Binding-site contacts:
Ligand atom C5 contacts residue GLY150 of chain 1.A at 3.3 Å.
Ligand atom N3 contacts residue GLY150 of chain 1.A at 3.8 Å.
Ligand atom C5 contacts residue SER317 of chain 1.A at 4.0 Å.
Ligand atom C5 contacts residue PHE250 of chain 1.A at 4.0 Å (hydrophobic).
Ligand atom N1 contacts residue R1P1 of chain 1.C at 3.6 Å.
Ligand atom N3 contacts residue PHE250 of chain 1.A at 3.5 Å.
Ligand atom C4 contacts residue PHE250 of chain 1.A at 3.8 Å (hydrophobic).
Ligand atom O2 contacts residue R1P1 of chain 1.C at 3.5 Å.
Ligand atom C6 contacts residue PHE250 of chain 1.A at 4.0 Å (hydrophobic).
Ligand atom C4 contacts residue CYS149 of chain 1.A at 3.8 Å (hydrophobic).
Ligand atom C2 contacts residue PHE250 of chain 1.A at 3.6 Å (hydrophobic).
Ligand atom O2 contacts residue PHE250 of chain 1.A at 3.9 Å.
Ligand atom C4 contacts residue GLY150 of chain 1.A at 3.3 Å.
Ligand atom C4 contacts residue ARG256 of chain 1.A at 3.8 Å.
Ligand atom O2 contacts residue ILE291 of chain 1.A at 4.1 Å.
Ligand atom O2 contacts residue GLN254 of chain 1.A at 3.0 Å (h-bond).
Ligand atom O4 contacts residue ARG256 of chain 1.A at 2.9 Å (salt-bridge).
Ligand atom C4 contacts residue GLN254 of chain 1.A at 3.6 Å.
Ligand atom C6 contacts residue CYS149 of chain 1.A at 3.5 Å (hydrophobic).
Ligand atom O4 contacts residue GLY150 of chain 1.A at 3.5 Å.
Ligand atom C6 contacts residue THR148 of chain 1.A at 4.0 Å.
Ligand atom C2 contacts residue GLU292 of chain 1.A at 4.0 Å.
Ligand atom C6 contacts residue VAL316 of chain 1.A at 3.8 Å (hydrophobic).
Ligand atom C2 contacts residue GLN254 of chain 1.A at 3.7 Å.
Ligand atom O2 contacts residue MET293 of chain 1.A at 3.6 Å.
Ligand atom N3 contacts residue ARG256 of chain 1.A at 4.1 Å.
Ligand atom C5 contacts residue VAL316 of chain 1.A at 3.9 Å (hydrophobic).
Ligand atom O2 contacts residue GLU292 of chain 1.A at 3.4 Å.
Ligand atom N1 contacts residue THR148 of chain 1.A at 3.9 Å.
Ligand atom C6 contacts residue GLY150 of chain 1.A at 3.9 Å.
Ligand atom N1 contacts residue PHE250 of chain 1.A at 3.8 Å.
Ligand atom O4 contacts residue GLN254 of chain 1.A at 3.5 Å (h-bond).
Ligand atom N3 contacts residue GLN254 of chain 1.A at 2.8 Å (h-bond).
Ligand atom N3 contacts residue ILE291 of chain 1.A at 3.7 Å.
Ligand atom C2 contacts residue ILE291 of chain 1.A at 3.9 Å (hydrophobic).
Ligand atom C2 contacts residue R1P1 of chain 1.C at 4.0 Å.
Ligand atom C5 contacts residue CYS149 of chain 1.A at 3.3 Å (hydrophobic).
Ligand atom C4 contacts residue ILE291 of chain 1.A at 4.2 Å (hydrophobic).
Ligand atom N1 contacts residue CYS149 of chain 1.A at 3.8 Å.
Ligand atom O4 contacts residue SER317 of chain 1.A at 3.7 Å.

Sequence of chain 1.A:
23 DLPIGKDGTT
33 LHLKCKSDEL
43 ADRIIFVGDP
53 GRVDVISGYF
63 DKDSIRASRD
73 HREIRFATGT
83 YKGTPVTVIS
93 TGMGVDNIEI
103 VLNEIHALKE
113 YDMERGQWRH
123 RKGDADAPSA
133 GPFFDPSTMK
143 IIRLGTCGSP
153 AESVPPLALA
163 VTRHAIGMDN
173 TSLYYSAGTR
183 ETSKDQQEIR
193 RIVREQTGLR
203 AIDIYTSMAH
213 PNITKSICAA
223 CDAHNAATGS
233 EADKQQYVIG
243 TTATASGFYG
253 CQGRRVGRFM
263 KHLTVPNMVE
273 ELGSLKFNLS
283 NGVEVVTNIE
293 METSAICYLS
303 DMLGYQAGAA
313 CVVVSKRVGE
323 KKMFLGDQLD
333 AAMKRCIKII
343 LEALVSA

This protein binds this small molecule.
Small molecule (SMILES): O=c1cc[nH]c(=O)[nH]1